Sequence of chain 1.A:
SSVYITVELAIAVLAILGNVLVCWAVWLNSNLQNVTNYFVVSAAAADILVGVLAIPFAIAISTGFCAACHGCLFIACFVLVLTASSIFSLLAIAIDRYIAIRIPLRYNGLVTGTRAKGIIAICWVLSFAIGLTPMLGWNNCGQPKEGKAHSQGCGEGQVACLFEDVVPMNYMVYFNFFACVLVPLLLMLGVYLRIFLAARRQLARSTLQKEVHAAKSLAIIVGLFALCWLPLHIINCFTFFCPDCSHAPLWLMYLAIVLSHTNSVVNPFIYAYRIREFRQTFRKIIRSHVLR

The small molecule below binds the protein below.
Small molecule (SMILES): CCNC(=O)[C@H]1O[C@@H](n2cnc3c(N)nc(NCCc4ccc(CCC(=O)O)cc4)nc32)[C@H](O)[C@@H]1O

Binding-site contacts:
Ligand atom C2 contacts residue ASN181 of chain 1.A at 3.5 Å.
Ligand atom C2 contacts residue THR88 of chain 1.A at 3.7 Å.
Ligand atom N6 contacts residue ILE274 of chain 1.A at 3.6 Å.
Ligand atom N4 contacts residue MET270 of chain 1.A at 3.6 Å.
Ligand atom O1 contacts residue TRP246 of chain 1.A at 3.5 Å.
Ligand atom C3 contacts residue TRP246 of chain 1.A at 3.5 Å (hydrophobic).
Ligand atom N4 contacts residue GLU169 of chain 1.A at 2.8 Å (salt-bridge).
Ligand atom C9 contacts residue PHE168 of chain 1.A at 3.5 Å (hydrophobic).
Ligand atom N6 contacts residue PHE168 of chain 1.A at 3.4 Å.
Ligand atom N1 contacts residue THR88 of chain 1.A at 2.9 Å (h-bond).
Ligand atom N6 contacts residue SER67 of chain 1.A at 3.2 Å (h-bond).
Ligand atom C1 contacts residue LEU85 of chain 1.A at 3.7 Å (hydrophobic).
Ligand atom C16 contacts residue HIS264 of chain 1.A at 3.6 Å.
Ligand atom N5 contacts residue PHE168 of chain 1.A at 3.6 Å.
Ligand atom N7 contacts residue PHE168 of chain 1.A at 3.5 Å.
Ligand atom O4 contacts residue TRP246 of chain 1.A at 3.6 Å.
Ligand atom C15 contacts residue GLU169 of chain 1.A at 3.5 Å.
Ligand atom C11 contacts residue PHE168 of chain 1.A at 3.5 Å (hydrophobic).
Ligand atom O3 contacts residue VAL84 of chain 1.A at 3.6 Å.
Ligand atom C2 contacts residue TRP246 of chain 1.A at 3.7 Å (hydrophobic).
Ligand atom C1 contacts residue ASN181 of chain 1.A at 3.7 Å.
Ligand atom C23 contacts residue PHE168 of chain 1.A at 3.7 Å (hydrophobic).
Ligand atom N3 contacts residue ASN253 of chain 1.A at 3.2 Å (h-bond).
Ligand atom O1 contacts residue HIS250 of chain 1.A at 3.2 Å (h-bond).
Ligand atom N3 contacts residue PHE168 of chain 1.A at 3.6 Å.
Ligand atom C10 contacts residue PHE168 of chain 1.A at 3.5 Å (hydrophobic).
Ligand atom N5 contacts residue GLU169 of chain 1.A at 3.7 Å.
Ligand atom C8 contacts residue LEU249 of chain 1.A at 3.6 Å (hydrophobic).
Ligand atom C10 contacts residue GLU169 of chain 1.A at 3.7 Å.
Ligand atom O6 contacts residue HIS264 of chain 1.A at 3.4 Å.
Ligand atom O4 contacts residue HIS278 of chain 1.A at 3.2 Å (h-bond).
Ligand atom C21 contacts residue LEU267 of chain 1.A at 3.6 Å (hydrophobic).
Ligand atom O4 contacts residue SER277 of chain 1.A at 3.1 Å (h-bond).
Ligand atom C1 contacts residue THR88 of chain 1.A at 3.4 Å.
Ligand atom N4 contacts residue ASN253 of chain 1.A at 2.8 Å (h-bond).
Ligand atom C22 contacts residue LEU267 of chain 1.A at 3.7 Å (hydrophobic).
Ligand atom O3 contacts residue HIS278 of chain 1.A at 3.0 Å (h-bond).
Ligand atom C8 contacts residue MET177 of chain 1.A at 3.7 Å (hydrophobic).
Ligand atom C12 contacts residue PHE168 of chain 1.A at 3.7 Å (hydrophobic).
Ligand atom N1 contacts residue TRP246 of chain 1.A at 3.4 Å.